The protein below binds the small molecule below.
Small molecule (SMILES): CC(=O)N[C@@H]1[C@@H](O)[C@H](O)[C@@H](CO)O[C@H]1O

Sequence of chain 2.J:
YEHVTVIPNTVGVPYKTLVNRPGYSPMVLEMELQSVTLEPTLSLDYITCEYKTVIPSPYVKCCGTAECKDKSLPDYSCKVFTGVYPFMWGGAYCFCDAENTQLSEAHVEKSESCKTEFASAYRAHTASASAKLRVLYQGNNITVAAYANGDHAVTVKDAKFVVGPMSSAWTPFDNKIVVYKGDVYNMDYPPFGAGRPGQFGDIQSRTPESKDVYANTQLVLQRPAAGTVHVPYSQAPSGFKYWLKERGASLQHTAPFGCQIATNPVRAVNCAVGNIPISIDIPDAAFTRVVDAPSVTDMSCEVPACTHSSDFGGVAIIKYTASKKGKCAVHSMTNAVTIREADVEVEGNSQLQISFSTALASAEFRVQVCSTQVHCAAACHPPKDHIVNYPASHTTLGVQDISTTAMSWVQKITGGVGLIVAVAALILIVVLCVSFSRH

Binding-site contacts:
Ligand atom C4 contacts residue LYS181 of chain 2.J at 4.2 Å.
Ligand atom C1 contacts residue THR116 of chain 2.J at 4.0 Å.
Ligand atom C7 contacts residue ASN259 of chain 2.K at 3.2 Å.
Ligand atom N2 contacts residue THR116 of chain 2.J at 3.0 Å (h-bond).
Ligand atom C4 contacts residue ASN259 of chain 2.K at 4.2 Å.
Ligand atom O6 contacts residue LYS181 of chain 2.J at 4.3 Å.
Ligand atom O3 contacts residue THR116 of chain 2.J at 4.4 Å.
Ligand atom O5 contacts residue ASN259 of chain 2.K at 2.4 Å (h-bond).
Ligand atom C7 contacts residue THR116 of chain 2.J at 3.8 Å.
Ligand atom O5 contacts residue LYS181 of chain 2.J at 4.4 Å.
Ligand atom C2 contacts residue THR116 of chain 2.J at 3.8 Å.
Ligand atom C8 contacts residue THR116 of chain 2.J at 3.8 Å.
Ligand atom O4 contacts residue LYS181 of chain 2.J at 4.0 Å.
Ligand atom C8 contacts residue ASN259 of chain 2.K at 4.4 Å.
Ligand atom O7 contacts residue ASN259 of chain 2.K at 3.0 Å (h-bond).
Ligand atom C3 contacts residue ASN259 of chain 2.K at 3.8 Å.
Ligand atom C5 contacts residue ASN259 of chain 2.K at 3.7 Å.
Ligand atom C6 contacts residue LYS181 of chain 2.J at 4.2 Å.
Ligand atom C1 contacts residue ASN259 of chain 2.K at 1.4 Å.
Ligand atom C2 contacts residue ASN259 of chain 2.K at 2.5 Å.
Ligand atom N2 contacts residue ASN259 of chain 2.K at 2.9 Å (h-bond).
Ligand atom C3 contacts residue LYS181 of chain 2.J at 4.4 Å.
Ligand atom C5 contacts residue LYS181 of chain 2.J at 3.5 Å.
Ligand atom C3 contacts residue THR116 of chain 2.J at 4.0 Å.

Sequence of chain 2.K:
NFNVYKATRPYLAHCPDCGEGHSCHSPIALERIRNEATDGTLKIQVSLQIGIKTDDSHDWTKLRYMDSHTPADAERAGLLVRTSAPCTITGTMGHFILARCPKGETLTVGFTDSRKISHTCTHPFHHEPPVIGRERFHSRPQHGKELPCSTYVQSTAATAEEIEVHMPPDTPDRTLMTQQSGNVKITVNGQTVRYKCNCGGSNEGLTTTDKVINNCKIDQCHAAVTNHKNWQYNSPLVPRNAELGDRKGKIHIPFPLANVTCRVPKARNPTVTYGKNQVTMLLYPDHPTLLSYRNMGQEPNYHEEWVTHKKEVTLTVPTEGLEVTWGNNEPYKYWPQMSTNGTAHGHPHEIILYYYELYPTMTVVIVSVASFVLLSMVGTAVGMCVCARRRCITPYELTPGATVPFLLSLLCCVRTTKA